Sequence of chain 1.H:
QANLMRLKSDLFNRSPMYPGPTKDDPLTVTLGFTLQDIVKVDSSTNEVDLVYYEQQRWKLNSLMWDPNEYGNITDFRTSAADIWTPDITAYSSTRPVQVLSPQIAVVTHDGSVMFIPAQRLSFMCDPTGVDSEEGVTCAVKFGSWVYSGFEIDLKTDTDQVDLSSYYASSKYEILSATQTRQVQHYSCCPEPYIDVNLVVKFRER

Binding-site contacts:
Ligand atom O7 contacts residue GLY90 of chain 1.H at 4.1 Å.
Ligand atom N2 contacts residue ASN91 of chain 1.H at 2.9 Å (h-bond).
Ligand atom C7 contacts residue ASN91 of chain 1.H at 3.3 Å.
Ligand atom C4 contacts residue ASN91 of chain 1.H at 4.2 Å.
Ligand atom O5 contacts residue ASN91 of chain 1.H at 2.3 Å (h-bond).
Ligand atom C5 contacts residue ASN91 of chain 1.H at 3.7 Å.
Ligand atom C7 contacts residue GLY90 of chain 1.H at 4.4 Å.
Ligand atom C1 contacts residue ASN91 of chain 1.H at 1.4 Å.
Ligand atom C2 contacts residue ASN91 of chain 1.H at 2.4 Å.
Ligand atom C8 contacts residue GLY90 of chain 1.H at 4.4 Å.
Ligand atom O7 contacts residue ASN91 of chain 1.H at 3.4 Å (h-bond).
Ligand atom C3 contacts residue ASN91 of chain 1.H at 3.7 Å.

A protein and the small-molecule ligand that binds it are described below.
Small molecule (SMILES): CC(=O)N[C@@H]1[C@@H](O)[C@H](O)[C@@H](CO)O[C@H]1O